Sequence of chain 1.B:
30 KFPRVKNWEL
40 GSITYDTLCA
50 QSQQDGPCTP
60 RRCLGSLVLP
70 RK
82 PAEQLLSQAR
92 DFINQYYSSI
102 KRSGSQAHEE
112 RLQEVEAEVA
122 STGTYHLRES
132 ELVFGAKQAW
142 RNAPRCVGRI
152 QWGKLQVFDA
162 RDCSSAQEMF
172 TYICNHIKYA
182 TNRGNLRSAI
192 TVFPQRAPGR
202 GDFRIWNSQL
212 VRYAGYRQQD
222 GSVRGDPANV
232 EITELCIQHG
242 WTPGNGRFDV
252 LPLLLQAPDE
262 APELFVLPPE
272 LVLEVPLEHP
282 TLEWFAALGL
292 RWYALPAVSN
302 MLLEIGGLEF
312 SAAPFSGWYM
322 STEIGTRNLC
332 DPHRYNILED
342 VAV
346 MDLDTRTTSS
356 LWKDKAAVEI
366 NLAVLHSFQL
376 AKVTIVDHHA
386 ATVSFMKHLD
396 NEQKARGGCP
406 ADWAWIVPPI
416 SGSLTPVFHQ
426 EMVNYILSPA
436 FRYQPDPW

Binding-site contacts:
Ligand atom C1 contacts residue ILE233 of chain 1.B at 3.6 Å (hydrophobic).
Ligand atom C1 contacts residue TRP443 of chain 1.B at 4.3 Å (hydrophobic).
Ligand atom O6 contacts residue SER209 of chain 1.B at 3.9 Å.
Ligand atom O5 contacts residue SER209 of chain 1.B at 3.5 Å.
Ligand atom C5 contacts residue SER209 of chain 1.B at 4.3 Å.
Ligand atom O6 contacts residue ASN301 of chain 1.B at 3.4 Å (h-bond).
Ligand atom O5 contacts residue ASP441 of chain 1.B at 3.0 Å (salt-bridge).
Ligand atom O1 contacts residue ILE233 of chain 1.B at 3.0 Å (h-bond).
Ligand atom O3 contacts residue TRP443 of chain 1.B at 4.0 Å.
Ligand atom C2 contacts residue ASN230 of chain 1.B at 4.5 Å.
Ligand atom O1 contacts residue VAL231 of chain 1.B at 3.9 Å.
Ligand atom O2 contacts residue ARG213 of chain 1.B at 3.4 Å (salt-bridge).
Ligand atom O3 contacts residue ASP441 of chain 1.B at 2.9 Å (salt-bridge).
Ligand atom O2 contacts residue ASN230 of chain 1.B at 3.2 Å (h-bond).
Ligand atom O2 contacts residue ALA229 of chain 1.B at 2.8 Å (h-bond).
Ligand atom C6 contacts residue ASN301 of chain 1.B at 3.4 Å.
Ligand atom C6 contacts residue OLW1 of chain 1.L at 3.3 Å.
Ligand atom C2 contacts residue ALA229 of chain 1.B at 3.2 Å (hydrophobic).
Ligand atom C1 contacts residue GLU232 of chain 1.B at 4.0 Å.
Ligand atom O1 contacts residue ASN230 of chain 1.B at 3.4 Å.
Ligand atom C5 contacts residue ASN301 of chain 1.B at 3.9 Å.
Ligand atom O1 contacts residue GLU232 of chain 1.B at 3.3 Å (salt-bridge).
Ligand atom O2 contacts residue ILE233 of chain 1.B at 4.4 Å.
Ligand atom O5 contacts residue ASN301 of chain 1.B at 3.1 Å (h-bond).
Ligand atom C5 contacts residue ASP441 of chain 1.B at 3.8 Å.
Ligand atom C1 contacts residue ALA229 of chain 1.B at 3.8 Å (hydrophobic).
Ligand atom C3 contacts residue ASP441 of chain 1.B at 4.0 Å.
Ligand atom O1 contacts residue ALA229 of chain 1.B at 3.2 Å (h-bond).
Ligand atom C4 contacts residue SER209 of chain 1.B at 4.3 Å.
Ligand atom O6 contacts residue OLW1 of chain 1.L at 3.2 Å.
Ligand atom O2 contacts residue SER209 of chain 1.B at 3.9 Å.

The small molecule below binds the protein below.
Small molecule (SMILES): OC[C@@H](O)[C@@H](O)[C@H](O)[C@H](O)CO